This protein binds this small molecule.
Small molecule (SMILES): CO[C@](c1ccc(Cl)cc1)(c1ccc2c(c1)c(-c1c(F)cccc1F)cc(=O)n2C)c1cncn1C

Binding-site contacts:
Ligand atom CAY contacts residue MET79 of chain 1.B at 3.7 Å (hydrophobic).
Ligand atom CLAG contacts residue ALA88 of chain 1.B at 3.6 Å.
Ligand atom FAE contacts residue VAL434 of chain 1.B at 2.9 Å.
Ligand atom CAK contacts residue PHE83 of chain 1.B at 3.9 Å (hydrophobic).
Ligand atom FAE contacts residue LEU329 of chain 1.B at 3.6 Å.
Ligand atom CAC contacts residue TYR76 of chain 1.B at 3.3 Å (hydrophobic).
Ligand atom CAY contacts residue MET433 of chain 1.B at 2.9 Å (hydrophobic).
Ligand atom CAP contacts residue HEM1 of chain 1.G at 2.9 Å.
Ligand atom CAA contacts residue PHE263 of chain 1.B at 3.8 Å (hydrophobic).
Ligand atom CAK contacts residue HEM1 of chain 1.G at 3.9 Å.
Ligand atom CAC contacts residue MET331 of chain 1.B at 3.5 Å (hydrophobic).
Ligand atom CAR contacts residue ALA264 of chain 1.B at 3.3 Å (hydrophobic).
Ligand atom CAP contacts residue ALA264 of chain 1.B at 3.6 Å (hydrophobic).
Ligand atom FAF contacts residue MET433 of chain 1.B at 2.8 Å.
Ligand atom NAU contacts residue ALA264 of chain 1.B at 3.7 Å.
Ligand atom CAH contacts residue PHE263 of chain 1.B at 3.2 Å (hydrophobic).
Ligand atom CAW contacts residue PHE83 of chain 1.B at 3.9 Å (hydrophobic).
Ligand atom FAF contacts residue MET79 of chain 1.B at 3.1 Å.
Ligand atom CBG contacts residue LEU329 of chain 1.B at 3.8 Å (hydrophobic).
Ligand atom NBH contacts residue ALA264 of chain 1.B at 3.4 Å.
Ligand atom CAB contacts residue PHE263 of chain 1.B at 3.8 Å (hydrophobic).
Ligand atom CAB contacts residue ALA264 of chain 1.B at 3.5 Å (hydrophobic).
Ligand atom CAQ contacts residue TYR76 of chain 1.B at 3.0 Å (hydrophobic).
Ligand atom CBC contacts residue MET433 of chain 1.B at 3.6 Å (hydrophobic).
Ligand atom CAR contacts residue HEM1 of chain 1.G at 3.0 Å.
Ligand atom CBG contacts residue TYR76 of chain 1.B at 3.8 Å (hydrophobic).
Ligand atom CAL contacts residue TYR89 of chain 1.B at 3.6 Å (hydrophobic).
Ligand atom CAX contacts residue VAL434 of chain 1.B at 3.4 Å (hydrophobic).
Ligand atom CAJ contacts residue MET433 of chain 1.B at 3.1 Å (hydrophobic).
Ligand atom NAU contacts residue HEM1 of chain 1.G at 2.0 Å.
Ligand atom NBI contacts residue LEU329 of chain 1.B at 3.9 Å.
Ligand atom CAS contacts residue MET433 of chain 1.B at 3.8 Å (hydrophobic).
Ligand atom CAJ contacts residue LEU181 of chain 1.B at 3.6 Å (hydrophobic).
Ligand atom CBD contacts residue ALA264 of chain 1.B at 3.7 Å (hydrophobic).
Ligand atom FAF contacts residue PHE78 of chain 1.B at 3.2 Å.
Ligand atom CAI contacts residue VAL434 of chain 1.B at 3.5 Å (hydrophobic).
Ligand atom CAJ contacts residue MET79 of chain 1.B at 3.8 Å (hydrophobic).
Ligand atom CAA contacts residue PHE83 of chain 1.B at 3.6 Å (hydrophobic).
Ligand atom CAO contacts residue TYR76 of chain 1.B at 3.7 Å (hydrophobic).
Ligand atom OAV contacts residue ALA264 of chain 1.B at 3.7 Å.

Sequence of chain 1.B:
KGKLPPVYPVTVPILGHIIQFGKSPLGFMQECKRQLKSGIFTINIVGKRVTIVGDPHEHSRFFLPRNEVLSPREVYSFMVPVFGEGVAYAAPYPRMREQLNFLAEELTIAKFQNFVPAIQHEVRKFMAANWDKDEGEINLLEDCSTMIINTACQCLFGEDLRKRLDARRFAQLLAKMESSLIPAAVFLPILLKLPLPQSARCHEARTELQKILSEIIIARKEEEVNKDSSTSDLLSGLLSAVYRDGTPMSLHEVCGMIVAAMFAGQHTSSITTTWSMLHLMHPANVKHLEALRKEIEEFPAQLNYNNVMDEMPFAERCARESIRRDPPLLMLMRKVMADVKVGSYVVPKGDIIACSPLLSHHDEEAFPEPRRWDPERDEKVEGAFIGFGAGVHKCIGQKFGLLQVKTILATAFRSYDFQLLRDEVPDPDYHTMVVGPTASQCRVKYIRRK